Binding-site contacts:
Ligand atom O6 contacts residue THR116 of chain 7.H at 3.5 Å.
Ligand atom O5 contacts residue THR116 of chain 7.H at 4.3 Å.
Ligand atom O6 contacts residue LYS115 of chain 7.H at 3.7 Å.
Ligand atom O7 contacts residue LYS181 of chain 7.H at 4.1 Å.
Ligand atom O6 contacts residue ASN259 of chain 7.I at 4.5 Å.
Ligand atom C4 contacts residue ASN259 of chain 7.I at 4.1 Å.
Ligand atom N2 contacts residue ASN259 of chain 7.I at 3.0 Å (h-bond).
Ligand atom O7 contacts residue ASN259 of chain 7.I at 2.8 Å (h-bond).
Ligand atom O5 contacts residue ASN259 of chain 7.I at 2.3 Å (h-bond).
Ligand atom C7 contacts residue ASN259 of chain 7.I at 3.1 Å.
Ligand atom C1 contacts residue ASN259 of chain 7.I at 1.4 Å.
Ligand atom C8 contacts residue GLU198 of chain 7.B at 4.1 Å.
Ligand atom C6 contacts residue LYS115 of chain 7.H at 4.3 Å.
Ligand atom C5 contacts residue ASN259 of chain 7.I at 3.6 Å.
Ligand atom C4 contacts residue LYS115 of chain 7.H at 4.5 Å.
Ligand atom C3 contacts residue ASN259 of chain 7.I at 3.8 Å.
Ligand atom C2 contacts residue ASN259 of chain 7.I at 2.4 Å.
Ligand atom C8 contacts residue ASN259 of chain 7.I at 4.4 Å.

Sequence of chain 7.I:
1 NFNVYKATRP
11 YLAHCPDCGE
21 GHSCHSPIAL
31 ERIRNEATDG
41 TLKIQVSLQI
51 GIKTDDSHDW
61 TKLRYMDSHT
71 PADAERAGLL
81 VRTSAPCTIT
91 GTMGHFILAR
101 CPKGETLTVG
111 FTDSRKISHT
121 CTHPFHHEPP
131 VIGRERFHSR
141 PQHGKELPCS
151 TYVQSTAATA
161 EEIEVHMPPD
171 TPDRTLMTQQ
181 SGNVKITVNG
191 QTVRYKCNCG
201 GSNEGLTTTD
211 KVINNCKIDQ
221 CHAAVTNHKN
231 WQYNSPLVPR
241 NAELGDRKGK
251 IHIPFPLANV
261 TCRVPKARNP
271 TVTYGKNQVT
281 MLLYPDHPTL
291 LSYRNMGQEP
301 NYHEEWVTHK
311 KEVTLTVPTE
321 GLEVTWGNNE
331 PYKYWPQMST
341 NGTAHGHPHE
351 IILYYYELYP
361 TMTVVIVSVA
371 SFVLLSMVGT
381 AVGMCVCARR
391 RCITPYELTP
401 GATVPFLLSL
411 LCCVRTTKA

Sequence of chain 7.B:
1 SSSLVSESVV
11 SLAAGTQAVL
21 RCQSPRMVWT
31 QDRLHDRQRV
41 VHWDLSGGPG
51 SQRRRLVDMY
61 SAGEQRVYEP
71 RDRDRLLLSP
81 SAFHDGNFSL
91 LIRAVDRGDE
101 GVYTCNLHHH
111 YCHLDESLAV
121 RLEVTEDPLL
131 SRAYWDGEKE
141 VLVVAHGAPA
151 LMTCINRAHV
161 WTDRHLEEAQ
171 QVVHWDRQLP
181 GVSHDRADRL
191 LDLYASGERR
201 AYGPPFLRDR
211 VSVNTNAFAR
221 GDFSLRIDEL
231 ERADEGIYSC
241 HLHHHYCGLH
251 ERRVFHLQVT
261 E

This protein binds this small molecule.
Small molecule (SMILES): CC(=O)N[C@@H]1[C@@H](O)[C@H](O)[C@@H](CO)O[C@H]1O

Sequence of chain 7.H:
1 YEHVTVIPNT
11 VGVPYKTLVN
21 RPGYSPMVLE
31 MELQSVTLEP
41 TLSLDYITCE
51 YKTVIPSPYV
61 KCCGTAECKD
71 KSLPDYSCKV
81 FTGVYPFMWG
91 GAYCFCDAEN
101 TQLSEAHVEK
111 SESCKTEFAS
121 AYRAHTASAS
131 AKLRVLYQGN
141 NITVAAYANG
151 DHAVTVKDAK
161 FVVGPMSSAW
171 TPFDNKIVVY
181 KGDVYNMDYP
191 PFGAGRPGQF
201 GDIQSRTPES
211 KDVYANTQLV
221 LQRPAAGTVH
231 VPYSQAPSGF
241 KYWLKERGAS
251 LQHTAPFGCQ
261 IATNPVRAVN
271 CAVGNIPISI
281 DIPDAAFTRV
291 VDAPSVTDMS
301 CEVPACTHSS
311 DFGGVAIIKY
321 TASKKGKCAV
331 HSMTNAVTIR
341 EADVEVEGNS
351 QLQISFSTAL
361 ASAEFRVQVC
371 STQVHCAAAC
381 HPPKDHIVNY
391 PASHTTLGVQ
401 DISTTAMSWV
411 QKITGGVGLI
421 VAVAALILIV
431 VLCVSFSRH